This small molecule binds to this protein.
Small molecule (SMILES): CC(C)[C@@H](C)/C=C/[C@@H](C)[C@H]1CC[C@H]2C3=CC=C4C[C@@H](O)CC[C@]4(C)[C@H]3CC[C@]12C

Sequence of chain 1.D:
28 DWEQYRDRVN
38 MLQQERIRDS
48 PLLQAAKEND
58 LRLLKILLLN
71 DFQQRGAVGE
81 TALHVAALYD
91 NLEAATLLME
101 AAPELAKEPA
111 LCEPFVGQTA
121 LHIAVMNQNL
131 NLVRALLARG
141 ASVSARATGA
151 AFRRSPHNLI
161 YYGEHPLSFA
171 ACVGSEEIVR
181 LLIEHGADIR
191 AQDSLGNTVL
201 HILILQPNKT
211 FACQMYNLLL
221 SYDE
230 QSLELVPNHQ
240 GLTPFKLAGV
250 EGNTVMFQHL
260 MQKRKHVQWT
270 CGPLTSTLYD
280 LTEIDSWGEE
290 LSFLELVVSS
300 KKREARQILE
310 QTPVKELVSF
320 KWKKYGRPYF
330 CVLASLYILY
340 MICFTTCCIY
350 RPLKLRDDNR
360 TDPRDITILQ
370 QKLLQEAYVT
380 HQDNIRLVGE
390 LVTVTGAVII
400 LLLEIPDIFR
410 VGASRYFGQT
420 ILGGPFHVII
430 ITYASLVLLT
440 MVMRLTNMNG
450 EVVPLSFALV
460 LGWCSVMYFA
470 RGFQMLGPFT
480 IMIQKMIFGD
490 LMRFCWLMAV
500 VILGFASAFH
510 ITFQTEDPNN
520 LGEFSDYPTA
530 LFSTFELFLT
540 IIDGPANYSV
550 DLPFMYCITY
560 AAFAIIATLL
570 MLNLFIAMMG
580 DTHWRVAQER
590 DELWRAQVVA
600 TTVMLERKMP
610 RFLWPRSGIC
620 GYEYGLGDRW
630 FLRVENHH

Binding-site contacts:
Ligand atom C24 contacts residue ILE564 of chain 1.A at 4.0 Å (hydrophobic).
Ligand atom C1 contacts residue PRO527 of chain 1.D at 3.4 Å (hydrophobic).
Ligand atom C26 contacts residue MET497 of chain 1.D at 3.1 Å (hydrophobic).
Ligand atom C9 contacts residue PHE531 of chain 1.D at 4.1 Å (hydrophobic).
Ligand atom C7 contacts residue CYS556 of chain 1.A at 4.4 Å (hydrophobic).
Ligand atom O1 contacts residue CYS556 of chain 1.A at 3.8 Å.
Ligand atom C27 contacts residue ALA498 of chain 1.D at 3.9 Å (hydrophobic).
Ligand atom C4 contacts residue CYS556 of chain 1.A at 3.8 Å (hydrophobic).
Ligand atom C8 contacts residue PHE531 of chain 1.D at 4.5 Å (hydrophobic).
Ligand atom C14 contacts residue PHE531 of chain 1.D at 4.4 Å (hydrophobic).
Ligand atom C21 contacts residue ILE501 of chain 1.D at 4.3 Å (hydrophobic).
Ligand atom C19 contacts residue PRO527 of chain 1.D at 4.1 Å (hydrophobic).
Ligand atom C5 contacts residue CYS556 of chain 1.A at 3.8 Å (hydrophobic).
Ligand atom C23 contacts residue ILE564 of chain 1.A at 4.4 Å (hydrophobic).
Ligand atom C11 contacts residue PHE531 of chain 1.D at 4.2 Å (hydrophobic).
Ligand atom C12 contacts residue PHE531 of chain 1.D at 4.1 Å (hydrophobic).
Ligand atom C16 contacts residue ALA560 of chain 1.A at 3.8 Å (hydrophobic).
Ligand atom C12 contacts residue LEU530 of chain 1.D at 4.1 Å (hydrophobic).
Ligand atom C25 contacts residue ILE564 of chain 1.A at 4.2 Å (hydrophobic).
Ligand atom C6 contacts residue ILE557 of chain 1.A at 3.9 Å (hydrophobic).
Ligand atom C27 contacts residue CYS494 of chain 1.D at 3.3 Å (hydrophobic).
Ligand atom C21 contacts residue PHE534 of chain 1.D at 3.6 Å (hydrophobic).
Ligand atom C1 contacts residue PHE531 of chain 1.D at 4.0 Å (hydrophobic).
Ligand atom C11 contacts residue LEU530 of chain 1.D at 4.2 Å (hydrophobic).
Ligand atom C26 contacts residue CYS494 of chain 1.D at 3.3 Å (hydrophobic).
Ligand atom C15 contacts residue ALA560 of chain 1.A at 3.7 Å (hydrophobic).
Ligand atom C25 contacts residue CYS494 of chain 1.D at 3.7 Å (hydrophobic).
Ligand atom C6 contacts residue CYS556 of chain 1.A at 3.6 Å (hydrophobic).
Ligand atom C25 contacts residue MET497 of chain 1.D at 3.9 Å (hydrophobic).
Ligand atom C3 contacts residue CYS556 of chain 1.A at 3.5 Å (hydrophobic).
Ligand atom C7 contacts residue ILE557 of chain 1.A at 4.1 Å (hydrophobic).
Ligand atom C14 contacts residue ALA560 of chain 1.A at 4.2 Å (hydrophobic).
Ligand atom C10 contacts residue PRO527 of chain 1.D at 4.4 Å (hydrophobic).
Ligand atom C27 contacts residue MET497 of chain 1.D at 3.4 Å (hydrophobic).
Ligand atom C11 contacts residue PRO527 of chain 1.D at 4.0 Å (hydrophobic).
Ligand atom C2 contacts residue PRO527 of chain 1.D at 3.7 Å (hydrophobic).
Ligand atom C26 contacts residue ILE564 of chain 1.A at 3.1 Å (hydrophobic).

Sequence of chain 1.A:
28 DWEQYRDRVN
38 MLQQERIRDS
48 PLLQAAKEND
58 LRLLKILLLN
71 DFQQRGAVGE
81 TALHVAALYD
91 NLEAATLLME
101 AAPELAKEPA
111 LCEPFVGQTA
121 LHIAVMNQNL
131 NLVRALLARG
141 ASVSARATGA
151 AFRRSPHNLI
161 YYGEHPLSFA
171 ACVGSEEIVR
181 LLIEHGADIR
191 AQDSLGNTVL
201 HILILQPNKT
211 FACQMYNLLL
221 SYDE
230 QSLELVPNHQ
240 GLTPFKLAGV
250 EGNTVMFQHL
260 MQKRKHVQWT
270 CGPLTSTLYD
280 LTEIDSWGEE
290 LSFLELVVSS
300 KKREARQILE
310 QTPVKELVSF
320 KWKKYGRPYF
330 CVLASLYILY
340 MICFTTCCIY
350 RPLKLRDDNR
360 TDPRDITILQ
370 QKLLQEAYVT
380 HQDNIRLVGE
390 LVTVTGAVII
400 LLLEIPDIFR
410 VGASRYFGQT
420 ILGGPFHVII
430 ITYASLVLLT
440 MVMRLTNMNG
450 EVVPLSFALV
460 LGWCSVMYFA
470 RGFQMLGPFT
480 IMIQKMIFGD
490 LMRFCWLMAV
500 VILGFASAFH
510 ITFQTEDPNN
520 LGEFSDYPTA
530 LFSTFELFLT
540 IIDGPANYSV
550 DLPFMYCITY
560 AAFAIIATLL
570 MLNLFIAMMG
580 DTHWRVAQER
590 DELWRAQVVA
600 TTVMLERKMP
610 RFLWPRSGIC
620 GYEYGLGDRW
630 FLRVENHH